Sequence of chain 1.B:
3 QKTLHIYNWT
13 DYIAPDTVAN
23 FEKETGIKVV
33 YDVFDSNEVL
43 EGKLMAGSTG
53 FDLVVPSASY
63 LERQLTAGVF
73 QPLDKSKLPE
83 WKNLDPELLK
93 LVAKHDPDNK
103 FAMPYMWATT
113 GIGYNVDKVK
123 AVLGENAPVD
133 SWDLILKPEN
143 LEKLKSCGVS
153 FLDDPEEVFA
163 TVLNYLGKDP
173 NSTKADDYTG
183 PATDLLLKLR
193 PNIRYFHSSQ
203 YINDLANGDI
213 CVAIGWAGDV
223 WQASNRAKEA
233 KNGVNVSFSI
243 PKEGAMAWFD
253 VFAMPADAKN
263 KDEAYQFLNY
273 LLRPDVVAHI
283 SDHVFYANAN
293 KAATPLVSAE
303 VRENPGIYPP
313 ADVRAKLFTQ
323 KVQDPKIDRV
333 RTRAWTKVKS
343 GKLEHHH

Binding-site contacts:
Ligand atom C02 contacts residue ASN262 of chain 1.B at 4.5 Å.
Ligand atom C01 contacts residue THR5 of chain 1.B at 4.4 Å.
Ligand atom C05 contacts residue GLN3 of chain 1.B at 3.6 Å.
Ligand atom O04 contacts residue LYS4 of chain 1.B at 3.9 Å.
Ligand atom O04 contacts residue ASN262 of chain 1.B at 2.7 Å (h-bond).
Ligand atom C03 contacts residue THR5 of chain 1.B at 3.3 Å.
Ligand atom C03 contacts residue LYS4 of chain 1.B at 4.3 Å.
Ligand atom C05 contacts residue THR5 of chain 1.B at 4.0 Å.
Ligand atom C02 contacts residue THR5 of chain 1.B at 4.5 Å.
Ligand atom C05 contacts residue LYS261 of chain 1.B at 3.7 Å.
Ligand atom C03 contacts residue LYS261 of chain 1.B at 4.3 Å.
Ligand atom O04 contacts residue GLN3 of chain 1.B at 4.5 Å.
Ligand atom C05 contacts residue ASN262 of chain 1.B at 3.9 Å.
Ligand atom O04 contacts residue LYS261 of chain 1.B at 3.4 Å (salt-bridge).
Ligand atom C03 contacts residue ASN262 of chain 1.B at 3.2 Å.
Ligand atom C02 contacts residue LYS261 of chain 1.B at 3.9 Å.
Ligand atom O04 contacts residue THR5 of chain 1.B at 3.6 Å (h-bond).
Ligand atom N06 contacts residue LYS261 of chain 1.B at 3.9 Å.
Ligand atom C05 contacts residue LYS4 of chain 1.B at 3.7 Å.

This small molecule binds to this protein.
Small molecule (SMILES): COC[C@H](C)N